Sequence of chain 2.D:
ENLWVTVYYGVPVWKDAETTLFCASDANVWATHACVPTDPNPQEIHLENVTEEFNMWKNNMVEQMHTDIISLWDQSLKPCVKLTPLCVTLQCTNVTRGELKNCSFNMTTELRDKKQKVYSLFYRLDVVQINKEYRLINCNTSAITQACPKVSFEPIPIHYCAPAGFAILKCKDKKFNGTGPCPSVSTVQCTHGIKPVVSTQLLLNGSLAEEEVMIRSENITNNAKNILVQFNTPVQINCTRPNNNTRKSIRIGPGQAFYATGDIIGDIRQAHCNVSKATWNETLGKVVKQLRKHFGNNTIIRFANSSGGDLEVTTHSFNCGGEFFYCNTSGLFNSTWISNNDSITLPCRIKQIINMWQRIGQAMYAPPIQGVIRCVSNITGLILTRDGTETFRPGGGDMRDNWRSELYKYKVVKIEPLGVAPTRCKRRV

A protein and the small-molecule ligand that binds it are described below.
Small molecule (SMILES): CC(=O)N[C@H]1[C@H](O[C@H]2[C@H](O)[C@@H](NC(C)=O)CO[C@@H]2CO)O[C@H](CO)[C@@H](O)[C@@H]1O

Binding-site contacts:
Ligand atom C4 contacts residue ASN355 of chain 2.D at 4.2 Å.
Ligand atom C5 contacts residue NAG1 of chain 2.Z at 3.8 Å.
Ligand atom O3 contacts residue NAG1 of chain 2.Z at 3.2 Å (h-bond).
Ligand atom C2 contacts residue ASN355 of chain 2.D at 2.5 Å.
Ligand atom C3 contacts residue NAG1 of chain 2.Z at 3.4 Å.
Ligand atom C2 contacts residue NAG1 of chain 2.Z at 3.7 Å.
Ligand atom O6 contacts residue NAG1 of chain 2.Z at 3.3 Å (h-bond).
Ligand atom C1 contacts residue ASN355 of chain 2.D at 1.4 Å.
Ligand atom C3 contacts residue ASN355 of chain 2.D at 3.8 Å.
Ligand atom C4 contacts residue NAG1 of chain 2.Z at 4.4 Å.
Ligand atom O5 contacts residue ASN355 of chain 2.D at 2.3 Å (h-bond).
Ligand atom C1 contacts residue SER357 of chain 2.D at 3.9 Å.
Ligand atom O5 contacts residue SER357 of chain 2.D at 4.2 Å.
Ligand atom C5 contacts residue SER357 of chain 2.D at 4.3 Å.
Ligand atom O7 contacts residue ASN355 of chain 2.D at 4.5 Å.
Ligand atom C1 contacts residue NAG1 of chain 2.Z at 3.6 Å.
Ligand atom N2 contacts residue NAG1 of chain 2.Z at 3.1 Å (h-bond).
Ligand atom C7 contacts residue NAG1 of chain 2.Z at 4.1 Å.
Ligand atom N2 contacts residue ASN355 of chain 2.D at 2.9 Å (h-bond).
Ligand atom O5 contacts residue NAG1 of chain 2.Z at 3.1 Å (h-bond).
Ligand atom C6 contacts residue NAG1 of chain 2.Z at 3.3 Å.
Ligand atom O6 contacts residue SER357 of chain 2.D at 4.5 Å.
Ligand atom O4 contacts residue NAG1 of chain 2.Z at 3.7 Å.
Ligand atom C5 contacts residue ASN355 of chain 2.D at 3.6 Å.
Ligand atom C7 contacts residue ASN355 of chain 2.D at 3.9 Å.
Ligand atom C8 contacts residue NAG1 of chain 2.Z at 3.9 Å.